Binding-site contacts:
Ligand atom O6 contacts residue ILE673 of chain 1.D at 3.6 Å.
Ligand atom C2 contacts residue SER510 of chain 1.D at 3.4 Å.
Ligand atom O12 contacts residue SER512 of chain 1.D at 3.0 Å (h-bond).
Ligand atom O2 contacts residue SER510 of chain 1.D at 3.2 Å (h-bond).
Ligand atom O2 contacts residue ASP509 of chain 1.D at 3.2 Å.
Ligand atom O6 contacts residue GLN677 of chain 1.D at 3.1 Å (h-bond).
Ligand atom O11 contacts residue GLN677 of chain 1.D at 3.0 Å (h-bond).
Ligand atom C5 contacts residue GLN677 of chain 1.D at 3.5 Å.
Ligand atom O5 contacts residue GLN677 of chain 1.D at 3.4 Å.
Ligand atom P5 contacts residue ILE673 of chain 1.D at 3.6 Å.
Ligand atom C1C contacts residue SER512 of chain 1.D at 3.4 Å.
Ligand atom O42 contacts residue ARG557 of chain 1.D at 3.3 Å (salt-bridge).
Ligand atom O41 contacts residue ARG557 of chain 1.D at 3.5 Å (salt-bridge).
Ligand atom O5 contacts residue ILE673 of chain 1.D at 3.7 Å.
Ligand atom O51 contacts residue ILE673 of chain 1.D at 3.5 Å.
Ligand atom O1B contacts residue GLU570 of chain 1.D at 3.3 Å.
Ligand atom O4 contacts residue ILE680 of chain 1.D at 3.0 Å.
Ligand atom C4A contacts residue LEU553 of chain 1.D at 3.7 Å (hydrophobic).
Ligand atom C3A contacts residue LEU553 of chain 1.D at 3.7 Å (hydrophobic).
Ligand atom C3C contacts residue GLU570 of chain 1.D at 3.5 Å.
Ligand atom C4 contacts residue ILE680 of chain 1.D at 3.7 Å (hydrophobic).
Ligand atom O1 contacts residue TYR511 of chain 1.D at 3.7 Å.
Ligand atom O3 contacts residue ASP509 of chain 1.D at 3.5 Å (salt-bridge).
Ligand atom O12 contacts residue TYR511 of chain 1.D at 3.6 Å.
Ligand atom O13 contacts residue TYR511 of chain 1.D at 3.5 Å.
Ligand atom O53 contacts residue ARG409 of chain 1.D at 3.7 Å.
Ligand atom P1 contacts residue SER512 of chain 1.D at 3.7 Å.
Ligand atom O52 contacts residue HIS410 of chain 1.D at 2.8 Å.
Ligand atom O53 contacts residue LEU676 of chain 1.D at 3.3 Å.
Ligand atom O53 contacts residue HIS410 of chain 1.D at 3.4 Å.
Ligand atom C2A contacts residue LEU515 of chain 1.D at 3.3 Å (hydrophobic).
Ligand atom C1B contacts residue GLU570 of chain 1.D at 3.6 Å.
Ligand atom P5 contacts residue HIS410 of chain 1.D at 3.5 Å.
Ligand atom O11 contacts residue ARG557 of chain 1.D at 3.0 Å (salt-bridge).
Ligand atom O1A contacts residue SER512 of chain 1.D at 3.6 Å (h-bond).
Ligand atom O51 contacts residue HIS410 of chain 1.D at 3.3 Å.
Ligand atom O41 contacts residue ILE680 of chain 1.D at 3.3 Å.
Ligand atom O52 contacts residue LEU676 of chain 1.D at 3.2 Å.
Ligand atom O52 contacts residue ILE673 of chain 1.D at 3.2 Å.
Ligand atom C3A contacts residue THR550 of chain 1.D at 3.7 Å.

Sequence of chain 1.D:
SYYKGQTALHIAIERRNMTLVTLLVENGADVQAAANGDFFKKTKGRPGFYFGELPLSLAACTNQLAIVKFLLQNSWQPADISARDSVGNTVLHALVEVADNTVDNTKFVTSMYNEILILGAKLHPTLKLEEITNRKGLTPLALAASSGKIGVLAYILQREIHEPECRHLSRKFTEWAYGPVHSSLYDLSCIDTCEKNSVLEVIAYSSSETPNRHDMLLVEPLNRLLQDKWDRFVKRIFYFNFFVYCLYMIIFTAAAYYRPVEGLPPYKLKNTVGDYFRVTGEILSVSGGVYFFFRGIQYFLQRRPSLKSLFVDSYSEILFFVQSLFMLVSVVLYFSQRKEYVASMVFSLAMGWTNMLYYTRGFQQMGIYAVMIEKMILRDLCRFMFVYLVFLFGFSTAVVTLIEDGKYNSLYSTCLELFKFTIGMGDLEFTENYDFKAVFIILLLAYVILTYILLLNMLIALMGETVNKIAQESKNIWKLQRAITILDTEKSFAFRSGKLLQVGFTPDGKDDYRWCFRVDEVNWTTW

This protein binds this small molecule.
Small molecule (SMILES): CCCCCCCC(=O)OC[C@H](COP(=O)(O)O[C@@H]1[C@H](O)[C@H](O)[C@@H](OP(=O)(O)O)[C@H](OP(=O)(O)O)[C@H]1O)OC(=O)CCCCCCC

Sequence of chain 1.C:
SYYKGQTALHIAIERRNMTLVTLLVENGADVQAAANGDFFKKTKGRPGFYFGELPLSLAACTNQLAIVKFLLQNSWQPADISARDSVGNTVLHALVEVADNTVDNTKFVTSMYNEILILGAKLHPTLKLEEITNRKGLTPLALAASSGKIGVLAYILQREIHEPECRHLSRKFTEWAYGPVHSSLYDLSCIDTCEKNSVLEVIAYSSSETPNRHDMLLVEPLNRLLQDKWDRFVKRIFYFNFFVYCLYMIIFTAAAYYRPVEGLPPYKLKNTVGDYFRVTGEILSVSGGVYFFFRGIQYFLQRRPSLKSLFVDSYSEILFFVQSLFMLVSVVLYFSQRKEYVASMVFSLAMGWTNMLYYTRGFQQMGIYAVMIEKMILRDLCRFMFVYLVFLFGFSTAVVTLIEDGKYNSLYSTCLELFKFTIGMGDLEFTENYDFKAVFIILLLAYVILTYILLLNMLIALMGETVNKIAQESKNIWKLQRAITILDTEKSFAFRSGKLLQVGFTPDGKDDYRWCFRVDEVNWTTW